The small molecule below binds the protein below.
Small molecule (SMILES): C=CC(=O)N1CCC[C@@H](n2nc(-c3ccc(Oc4ccccc4)cc3)c3c(N)ncnc32)C1

Binding-site contacts:
Ligand atom CAF contacts residue ASP164 of chain 1.B at 3.7 Å.
Ligand atom CAA contacts residue ARG150 of chain 1.B at 3.4 Å.
Ligand atom CAF contacts residue MET75 of chain 1.B at 3.4 Å (hydrophobic).
Ligand atom CAN contacts residue MET99 of chain 1.B at 3.7 Å (hydrophobic).
Ligand atom C4 contacts residue LEU153 of chain 1.B at 3.9 Å (hydrophobic).
Ligand atom CAQ contacts residue GLY28 of chain 1.B at 3.7 Å.
Ligand atom CAD contacts residue CYS106 of chain 1.B at 2.8 Å (hydrophobic).
Ligand atom CAO contacts residue GLY28 of chain 1.B at 3.9 Å.
Ligand atom CAW contacts residue CYS106 of chain 1.B at 3.5 Å (hydrophobic).
Ligand atom C2 contacts residue MET102 of chain 1.B at 3.0 Å (hydrophobic).
Ligand atom CBB contacts residue VAL35 of chain 1.B at 3.9 Å (hydrophobic).
Ligand atom CAA contacts residue CYS106 of chain 1.B at 1.8 Å (hydrophobic).
Ligand atom CAK contacts residue THR163 of chain 1.B at 3.3 Å.
Ligand atom CAZ contacts residue MET99 of chain 1.B at 3.4 Å (hydrophobic).
Ligand atom N1 contacts residue MET102 of chain 1.B at 3.0 Å (h-bond).
Ligand atom CAM contacts residue MET99 of chain 1.B at 3.9 Å (hydrophobic).
Ligand atom CAI contacts residue ASP164 of chain 1.B at 3.7 Å.
Ligand atom CAL contacts residue LYS54 of chain 1.B at 3.8 Å.
Ligand atom CAK contacts residue MET99 of chain 1.B at 3.6 Å (hydrophobic).
Ligand atom CAD contacts residue ARG150 of chain 1.B at 3.3 Å.
Ligand atom C6 contacts residue ALA52 of chain 1.B at 3.5 Å (hydrophobic).
Ligand atom CAZ contacts residue LYS54 of chain 1.B at 3.9 Å.
Ligand atom N1 contacts residue ALA52 of chain 1.B at 3.8 Å.
Ligand atom C5 contacts residue LEU153 of chain 1.B at 3.8 Å (hydrophobic).
Ligand atom CAF contacts residue PHE165 of chain 1.B at 3.9 Å (hydrophobic).
Ligand atom CAI contacts residue LEU97 of chain 1.B at 3.8 Å (hydrophobic).
Ligand atom NAB contacts residue ALA52 of chain 1.B at 3.0 Å.
Ligand atom NAU contacts residue VAL35 of chain 1.B at 3.8 Å.
Ligand atom NAB contacts residue GLN100 of chain 1.B at 3.2 Å (h-bond).
Ligand atom CAM contacts residue THR163 of chain 1.B at 3.5 Å.
Ligand atom CAO contacts residue LEU27 of chain 1.B at 3.8 Å (hydrophobic).
Ligand atom CAJ contacts residue MET99 of chain 1.B at 3.6 Å (hydrophobic).
Ligand atom CAK contacts residue ASP164 of chain 1.B at 3.4 Å.
Ligand atom CAM contacts residue LYS54 of chain 1.B at 3.9 Å.
Ligand atom OAC contacts residue CYS106 of chain 1.B at 3.6 Å (h-bond).
Ligand atom NAB contacts residue MET99 of chain 1.B at 3.3 Å (h-bond).
Ligand atom CAE contacts residue ASP164 of chain 1.B at 3.8 Å.
Ligand atom CAE contacts residue PHE165 of chain 1.B at 3.7 Å (hydrophobic).
Ligand atom CAK contacts residue LYS54 of chain 1.B at 3.6 Å.
Ligand atom CAL contacts residue MET99 of chain 1.B at 3.4 Å (hydrophobic).

Sequence of chain 1.B:
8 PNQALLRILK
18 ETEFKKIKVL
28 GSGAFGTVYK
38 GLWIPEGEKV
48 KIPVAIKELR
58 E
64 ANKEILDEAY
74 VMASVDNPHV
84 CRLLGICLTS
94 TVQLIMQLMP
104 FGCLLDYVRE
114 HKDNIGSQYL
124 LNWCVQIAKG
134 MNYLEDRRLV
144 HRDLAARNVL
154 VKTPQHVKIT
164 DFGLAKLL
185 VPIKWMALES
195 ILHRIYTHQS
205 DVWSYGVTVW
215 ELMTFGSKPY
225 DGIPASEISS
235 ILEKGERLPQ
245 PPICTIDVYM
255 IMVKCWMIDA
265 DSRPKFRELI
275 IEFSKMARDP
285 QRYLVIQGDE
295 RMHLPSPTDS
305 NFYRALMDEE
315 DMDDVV